The protein below binds the small molecule below.
Small molecule (SMILES): O=P(O)(O)O[C@H]1O[C@H](CO)[C@@H](O)[C@H](O)[C@@H]1O

Binding-site contacts:
Ligand atom O6 contacts residue GLU734 of chain 1.B at 2.6 Å (salt-bridge).
Ligand atom O2P contacts residue SER800 of chain 1.B at 4.2 Å.
Ligand atom C4 contacts residue ARG376 of chain 1.B at 3.7 Å.
Ligand atom C3 contacts residue ARG376 of chain 1.B at 4.2 Å.
Ligand atom O2P contacts residue THR798 of chain 1.B at 2.5 Å (h-bond).
Ligand atom C6 contacts residue PHE739 of chain 1.B at 4.0 Å (hydrophobic).
Ligand atom C1 contacts residue PHE739 of chain 1.B at 4.1 Å (hydrophobic).
Ligand atom O6 contacts residue TRP526 of chain 1.B at 3.3 Å (h-bond).
Ligand atom O5 contacts residue PHE739 of chain 1.B at 3.5 Å.
Ligand atom O3P contacts residue ARG355 of chain 1.B at 3.1 Å (salt-bridge).
Ligand atom O6 contacts residue ASP528 of chain 1.B at 3.2 Å (salt-bridge).
Ligand atom O1 contacts residue PHE739 of chain 1.B at 3.7 Å.
Ligand atom P contacts residue THR798 of chain 1.B at 3.7 Å.
Ligand atom O2P contacts residue GLU784 of chain 1.B at 3.5 Å.
Ligand atom C6 contacts residue ASP528 of chain 1.B at 4.3 Å.
Ligand atom O4 contacts residue ARG376 of chain 1.B at 3.3 Å (salt-bridge).
Ligand atom O1P contacts residue THR798 of chain 1.B at 4.2 Å.
Ligand atom O1P contacts residue GLU784 of chain 1.B at 2.4 Å (salt-bridge).
Ligand atom O3P contacts residue THR798 of chain 1.B at 3.9 Å.
Ligand atom O2P contacts residue HIS741 of chain 1.B at 4.1 Å.
Ligand atom C5 contacts residue TRP526 of chain 1.B at 3.9 Å (hydrophobic).
Ligand atom O5 contacts residue GLU734 of chain 1.B at 3.8 Å.
Ligand atom P contacts residue GLU784 of chain 1.B at 3.6 Å.
Ligand atom O1P contacts residue ARG355 of chain 1.B at 4.3 Å.
Ligand atom O6 contacts residue ASN527 of chain 1.B at 3.9 Å.
Ligand atom O1 contacts residue GLU784 of chain 1.B at 3.9 Å.
Ligand atom O2P contacts residue GLY799 of chain 1.B at 3.7 Å.
Ligand atom C6 contacts residue GLU734 of chain 1.B at 3.5 Å.
Ligand atom O4 contacts residue TRP526 of chain 1.B at 2.7 Å (h-bond).
Ligand atom C4 contacts residue ASP528 of chain 1.B at 3.9 Å.
Ligand atom O2P contacts residue PHE739 of chain 1.B at 4.0 Å.
Ligand atom O3 contacts residue ARG376 of chain 1.B at 3.3 Å (salt-bridge).
Ligand atom O2 contacts residue ASP528 of chain 1.B at 3.7 Å.
Ligand atom C5 contacts residue PHE739 of chain 1.B at 4.0 Å (hydrophobic).
Ligand atom C6 contacts residue TRP526 of chain 1.B at 3.3 Å (hydrophobic).
Ligand atom C1 contacts residue GLU784 of chain 1.B at 3.8 Å.
Ligand atom P contacts residue ARG355 of chain 1.B at 4.3 Å.
Ligand atom P contacts residue GLY799 of chain 1.B at 3.8 Å.
Ligand atom O3P contacts residue GLY799 of chain 1.B at 2.9 Å (h-bond).
Ligand atom C4 contacts residue TRP526 of chain 1.B at 3.5 Å (hydrophobic).

Sequence of chain 1.B:
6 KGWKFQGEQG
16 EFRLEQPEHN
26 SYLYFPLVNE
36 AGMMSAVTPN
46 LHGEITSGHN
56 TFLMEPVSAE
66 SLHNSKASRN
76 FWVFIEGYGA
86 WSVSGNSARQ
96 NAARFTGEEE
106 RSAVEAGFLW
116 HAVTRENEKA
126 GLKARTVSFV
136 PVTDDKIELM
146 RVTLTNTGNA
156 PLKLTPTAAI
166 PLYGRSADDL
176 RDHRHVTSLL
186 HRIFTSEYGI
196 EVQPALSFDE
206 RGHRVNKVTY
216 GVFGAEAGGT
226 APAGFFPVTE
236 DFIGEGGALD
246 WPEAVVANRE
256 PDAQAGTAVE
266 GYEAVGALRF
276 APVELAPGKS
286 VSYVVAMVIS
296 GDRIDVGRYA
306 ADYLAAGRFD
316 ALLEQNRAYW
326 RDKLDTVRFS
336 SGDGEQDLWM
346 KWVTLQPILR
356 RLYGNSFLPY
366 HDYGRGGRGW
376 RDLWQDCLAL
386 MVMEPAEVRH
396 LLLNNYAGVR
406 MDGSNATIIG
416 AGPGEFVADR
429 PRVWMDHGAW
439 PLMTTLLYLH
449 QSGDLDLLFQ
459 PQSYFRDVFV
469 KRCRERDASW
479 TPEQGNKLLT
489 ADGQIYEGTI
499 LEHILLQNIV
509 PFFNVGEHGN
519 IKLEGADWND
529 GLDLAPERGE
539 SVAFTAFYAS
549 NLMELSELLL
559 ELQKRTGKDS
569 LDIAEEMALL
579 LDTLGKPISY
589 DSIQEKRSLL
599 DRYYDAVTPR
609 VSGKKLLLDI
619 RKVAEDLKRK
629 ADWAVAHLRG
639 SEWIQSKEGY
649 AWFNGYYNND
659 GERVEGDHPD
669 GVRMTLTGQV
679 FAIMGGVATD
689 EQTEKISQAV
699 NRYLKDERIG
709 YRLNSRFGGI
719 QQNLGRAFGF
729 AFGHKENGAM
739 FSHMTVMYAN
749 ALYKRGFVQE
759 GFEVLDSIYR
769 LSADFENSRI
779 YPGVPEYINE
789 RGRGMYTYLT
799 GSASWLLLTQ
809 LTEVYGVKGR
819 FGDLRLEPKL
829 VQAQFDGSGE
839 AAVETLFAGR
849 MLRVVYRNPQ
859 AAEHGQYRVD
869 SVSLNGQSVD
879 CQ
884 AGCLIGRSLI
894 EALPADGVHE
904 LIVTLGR